Binding-site contacts:
Ligand atom N contacts residue GLU55 of chain 2.B at 2.4 Å (salt-bridge).
Ligand atom CE1 contacts residue LEU20 of chain 2.B at 3.5 Å (hydrophobic).
Ligand atom C contacts residue GLU55 of chain 2.B at 3.8 Å.
Ligand atom CE2 contacts residue LEU273 of chain 2.B at 4.3 Å (hydrophobic).
Ligand atom CA contacts residue LEU28 of chain 2.B at 4.2 Å (hydrophobic).
Ligand atom O contacts residue ARG51 of chain 2.B at 3.7 Å.
Ligand atom CG contacts residue LEU20 of chain 2.B at 3.9 Å (hydrophobic).
Ligand atom CE2 contacts residue LEU20 of chain 2.B at 3.6 Å (hydrophobic).
Ligand atom OXT contacts residue ARG25 of chain 2.B at 3.1 Å (salt-bridge).
Ligand atom CG contacts residue ARG25 of chain 2.B at 3.8 Å.
Ligand atom CE2 contacts residue LEU261 of chain 2.B at 3.8 Å (hydrophobic).
Ligand atom CD1 contacts residue ARG25 of chain 2.B at 3.3 Å.
Ligand atom O contacts residue ARG258 of chain 2.B at 2.5 Å (salt-bridge).
Ligand atom C contacts residue ARG258 of chain 2.B at 3.7 Å.
Ligand atom CB contacts residue LEU20 of chain 2.B at 4.0 Å (hydrophobic).
Ligand atom CZ contacts residue PRO18 of chain 2.B at 3.8 Å (hydrophobic).
Ligand atom OH contacts residue LEU20 of chain 2.B at 3.8 Å.
Ligand atom OXT contacts residue ARG258 of chain 2.B at 3.6 Å.
Ligand atom OH contacts residue PRO18 of chain 2.B at 3.1 Å (h-bond).
Ligand atom CD1 contacts residue LEU20 of chain 2.B at 3.5 Å (hydrophobic).
Ligand atom CA contacts residue ARG25 of chain 2.B at 4.3 Å.
Ligand atom CD2 contacts residue LEU20 of chain 2.B at 4.0 Å (hydrophobic).
Ligand atom CE1 contacts residue PRO18 of chain 2.B at 3.6 Å (hydrophobic).
Ligand atom CE2 contacts residue ARG262 of chain 2.B at 4.3 Å.
Ligand atom CA contacts residue GLU55 of chain 2.B at 3.6 Å.
Ligand atom CD2 contacts residue LEU261 of chain 2.B at 3.8 Å (hydrophobic).
Ligand atom CB contacts residue ARG25 of chain 2.B at 3.4 Å.
Ligand atom CD2 contacts residue LEU273 of chain 2.B at 4.2 Å (hydrophobic).
Ligand atom CZ contacts residue LEU20 of chain 2.B at 3.4 Å (hydrophobic).
Ligand atom C contacts residue ARG25 of chain 2.B at 4.2 Å.
Ligand atom O contacts residue GLU55 of chain 2.B at 4.0 Å.
Ligand atom C contacts residue LEU28 of chain 2.B at 4.2 Å (hydrophobic).
Ligand atom OXT contacts residue LEU28 of chain 2.B at 4.0 Å.
Ligand atom N contacts residue ARG258 of chain 2.B at 3.4 Å (salt-bridge).
Ligand atom CA contacts residue ARG258 of chain 2.B at 3.3 Å.
Ligand atom OH contacts residue LEU263 of chain 2.B at 4.3 Å.
Ligand atom CE1 contacts residue SO41 of chain 2.J at 3.8 Å.
Ligand atom CD1 contacts residue SO41 of chain 2.J at 3.3 Å.
Ligand atom CB contacts residue LEU28 of chain 2.B at 3.4 Å (hydrophobic).
Ligand atom CE2 contacts residue LEU263 of chain 2.B at 4.3 Å (hydrophobic).

Sequence of chain 2.B:
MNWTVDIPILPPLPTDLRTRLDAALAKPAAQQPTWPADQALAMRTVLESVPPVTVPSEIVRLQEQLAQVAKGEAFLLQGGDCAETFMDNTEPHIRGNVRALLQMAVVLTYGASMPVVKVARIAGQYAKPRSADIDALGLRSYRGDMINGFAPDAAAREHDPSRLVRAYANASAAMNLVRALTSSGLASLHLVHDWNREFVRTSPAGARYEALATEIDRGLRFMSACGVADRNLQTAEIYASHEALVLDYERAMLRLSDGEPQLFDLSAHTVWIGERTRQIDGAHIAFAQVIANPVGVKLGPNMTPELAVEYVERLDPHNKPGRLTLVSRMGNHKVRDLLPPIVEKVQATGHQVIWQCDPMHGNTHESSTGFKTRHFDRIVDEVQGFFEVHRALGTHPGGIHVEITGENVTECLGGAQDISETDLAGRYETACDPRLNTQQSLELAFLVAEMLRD

This small molecule binds to this protein.
Small molecule (SMILES): N[C@H](Cc1ccc(O)cc1)C(=O)O